Binding-site contacts:
Ligand atom O2 contacts residue ASP156 of chain 1.A at 3.6 Å (salt-bridge).
Ligand atom N3 contacts residue ASP156 of chain 1.A at 2.8 Å (salt-bridge).
Ligand atom C9 contacts residue ASP156 of chain 1.A at 3.6 Å.
Ligand atom O4 contacts residue ARG286 of chain 1.A at 3.8 Å.
Ligand atom C12 contacts residue MET260 of chain 1.A at 3.8 Å (hydrophobic).
Ligand atom C11 contacts residue CYS158 of chain 1.A at 3.8 Å (hydrophobic).
Ligand atom N1 contacts residue GLY261 of chain 1.A at 3.7 Å.
Ligand atom C11 contacts residue TYR106 of chain 1.A at 3.8 Å (hydrophobic).
Ligand atom O2 contacts residue CYS158 of chain 1.A at 3.4 Å.
Ligand atom N4 contacts residue ASP156 of chain 1.A at 2.7 Å (salt-bridge).
Ligand atom C4 contacts residue ALA232 of chain 1.A at 3.6 Å (hydrophobic).
Ligand atom O2 contacts residue GLY230 of chain 1.A at 2.8 Å (h-bond).
Ligand atom C7 contacts residue ASP102 of chain 1.A at 3.8 Å.
Ligand atom C6 contacts residue TYR106 of chain 1.A at 3.6 Å (hydrophobic).
Ligand atom C12 contacts residue LEU231 of chain 1.A at 3.6 Å (hydrophobic).
Ligand atom N5 contacts residue ALA232 of chain 1.A at 3.5 Å (h-bond).
Ligand atom N2 contacts residue ASP102 of chain 1.A at 2.8 Å (salt-bridge).
Ligand atom C8 contacts residue MET260 of chain 1.A at 3.6 Å (hydrophobic).
Ligand atom C9 contacts residue CYS158 of chain 1.A at 3.8 Å (hydrophobic).
Ligand atom N5 contacts residue MET260 of chain 1.A at 3.6 Å.
Ligand atom C8 contacts residue ASP156 of chain 1.A at 3.6 Å.
Ligand atom N3 contacts residue ASP102 of chain 1.A at 2.8 Å (salt-bridge).
Ligand atom C8 contacts residue ASP102 of chain 1.A at 3.5 Å.
Ligand atom C7 contacts residue TYR106 of chain 1.A at 3.5 Å (hydrophobic).
Ligand atom N contacts residue TYR106 of chain 1.A at 3.8 Å.
Ligand atom C5 contacts residue TYR106 of chain 1.A at 3.7 Å (hydrophobic).
Ligand atom C8 contacts residue TYR106 of chain 1.A at 3.6 Å (hydrophobic).
Ligand atom N5 contacts residue TYR106 of chain 1.A at 3.8 Å.
Ligand atom O2 contacts residue GLN203 of chain 1.A at 3.0 Å (h-bond).
Ligand atom N5 contacts residue LEU231 of chain 1.A at 2.9 Å (h-bond).
Ligand atom C2 contacts residue TYR106 of chain 1.A at 3.6 Å (hydrophobic).
Ligand atom N2 contacts residue TYR106 of chain 1.A at 3.3 Å.
Ligand atom O1 contacts residue ALA232 of chain 1.A at 3.1 Å (h-bond).
Ligand atom N1 contacts residue TYR106 of chain 1.A at 3.7 Å.
Ligand atom N2 contacts residue MET260 of chain 1.A at 3.4 Å.
Ligand atom C3 contacts residue GLY261 of chain 1.A at 3.7 Å.
Ligand atom C12 contacts residue TYR106 of chain 1.A at 3.7 Å (hydrophobic).
Ligand atom N contacts residue ALA232 of chain 1.A at 3.0 Å (h-bond).
Ligand atom O2 contacts residue GLY229 of chain 1.A at 3.4 Å.
Ligand atom N3 contacts residue ILE201 of chain 1.A at 3.6 Å.

A small-molecule ligand and the protein it binds are described below.
Small molecule (SMILES): CO[C@@H]1O[C@H](CNc2nc3cc4c(=O)[nH]c(N)nc4cc3[nH]2)[C@@H](O)[C@H]1O

Sequence of chain 1.A:
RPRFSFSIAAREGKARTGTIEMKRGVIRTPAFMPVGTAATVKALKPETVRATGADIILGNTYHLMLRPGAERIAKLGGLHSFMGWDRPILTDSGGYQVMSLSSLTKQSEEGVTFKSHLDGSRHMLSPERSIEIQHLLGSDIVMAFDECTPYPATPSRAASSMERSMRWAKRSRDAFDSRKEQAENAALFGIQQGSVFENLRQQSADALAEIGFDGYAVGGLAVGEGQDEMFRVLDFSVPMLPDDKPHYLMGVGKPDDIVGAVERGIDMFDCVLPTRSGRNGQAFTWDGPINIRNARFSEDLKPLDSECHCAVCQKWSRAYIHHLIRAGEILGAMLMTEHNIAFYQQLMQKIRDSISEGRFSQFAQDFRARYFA